Sequence of chain 1.A:
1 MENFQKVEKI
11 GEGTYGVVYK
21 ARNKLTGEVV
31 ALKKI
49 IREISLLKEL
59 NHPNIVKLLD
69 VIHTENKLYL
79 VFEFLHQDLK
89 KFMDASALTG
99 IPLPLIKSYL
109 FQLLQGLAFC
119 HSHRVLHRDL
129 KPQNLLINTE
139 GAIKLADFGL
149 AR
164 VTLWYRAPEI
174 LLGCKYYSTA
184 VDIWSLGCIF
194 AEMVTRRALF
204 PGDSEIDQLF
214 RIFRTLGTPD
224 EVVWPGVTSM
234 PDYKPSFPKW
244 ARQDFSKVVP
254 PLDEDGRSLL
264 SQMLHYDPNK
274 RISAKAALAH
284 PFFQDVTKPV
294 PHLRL

Binding-site contacts:
Ligand atom O5 contacts residue ASP145 of chain 1.A at 2.6 Å (salt-bridge).
Ligand atom C17 contacts residue GLN131 of chain 1.A at 3.7 Å.
Ligand atom C11 contacts residue PHE80 of chain 1.A at 3.8 Å (hydrophobic).
Ligand atom C8 contacts residue LEU134 of chain 1.A at 3.9 Å (hydrophobic).
Ligand atom C18 contacts residue GLN131 of chain 1.A at 3.1 Å.
Ligand atom O2 contacts residue GLU81 of chain 1.A at 3.8 Å.
Ligand atom C2 contacts residue ALA31 of chain 1.A at 3.6 Å (hydrophobic).
Ligand atom C14 contacts residue LYS33 of chain 1.A at 3.9 Å.
Ligand atom O7 contacts residue ILE10 of chain 1.A at 3.7 Å.
Ligand atom C2 contacts residue LEU134 of chain 1.A at 3.4 Å (hydrophobic).
Ligand atom O5 contacts residue LYS33 of chain 1.A at 3.5 Å.
Ligand atom O6 contacts residue VAL18 of chain 1.A at 2.9 Å.
Ligand atom O4 contacts residue LYS33 of chain 1.A at 2.7 Å.
Ligand atom C12 contacts residue PHE80 of chain 1.A at 3.5 Å (hydrophobic).
Ligand atom O2 contacts residue PHE82 of chain 1.A at 3.4 Å.
Ligand atom O5 contacts residue PHE80 of chain 1.A at 3.4 Å.
Ligand atom C9 contacts residue LEU134 of chain 1.A at 3.8 Å (hydrophobic).
Ligand atom O3 contacts residue LEU134 of chain 1.A at 3.8 Å.
Ligand atom C3 contacts residue LEU134 of chain 1.A at 3.3 Å (hydrophobic).
Ligand atom C13 contacts residue PHE80 of chain 1.A at 3.5 Å (hydrophobic).
Ligand atom C14 contacts residue ASP145 of chain 1.A at 2.9 Å.
Ligand atom C12 contacts residue ASP145 of chain 1.A at 3.5 Å.
Ligand atom C16 contacts residue HIS84 of chain 1.A at 3.3 Å.
Ligand atom O2 contacts residue LEU134 of chain 1.A at 3.6 Å.
Ligand atom C6 contacts residue ILE10 of chain 1.A at 3.4 Å (hydrophobic).
Ligand atom C13 contacts residue ASP145 of chain 1.A at 3.0 Å.
Ligand atom C7 contacts residue ILE10 of chain 1.A at 3.8 Å (hydrophobic).
Ligand atom C1 contacts residue LEU134 of chain 1.A at 3.8 Å (hydrophobic).
Ligand atom O7 contacts residue GLY11 of chain 1.A at 3.3 Å.
Ligand atom O3 contacts residue ALA31 of chain 1.A at 3.3 Å.
Ligand atom O4 contacts residue ASP145 of chain 1.A at 2.6 Å (salt-bridge).
Ligand atom O4 contacts residue VAL18 of chain 1.A at 3.7 Å.
Ligand atom C11 contacts residue ALA144 of chain 1.A at 3.7 Å (hydrophobic).
Ligand atom C4 contacts residue LEU83 of chain 1.A at 3.1 Å (hydrophobic).
Ligand atom O3 contacts residue VAL64 of chain 1.A at 3.8 Å.
Ligand atom O3 contacts residue PHE80 of chain 1.A at 3.6 Å.
Ligand atom C5 contacts residue ILE10 of chain 1.A at 3.7 Å (hydrophobic).
Ligand atom O2 contacts residue LEU83 of chain 1.A at 2.9 Å (h-bond).
Ligand atom O5 contacts residue LEU148 of chain 1.A at 3.5 Å.
Ligand atom O3 contacts residue GLU81 of chain 1.A at 2.9 Å (salt-bridge).

A protein and the small-molecule ligand that binds it are described below.
Small molecule (SMILES): Cc1cc(N2CCCS2(=O)=O)c2oc(-c3ccc(O)c(O)c3)c(O)c(=O)c2c1